Sequence of chain 1.B:
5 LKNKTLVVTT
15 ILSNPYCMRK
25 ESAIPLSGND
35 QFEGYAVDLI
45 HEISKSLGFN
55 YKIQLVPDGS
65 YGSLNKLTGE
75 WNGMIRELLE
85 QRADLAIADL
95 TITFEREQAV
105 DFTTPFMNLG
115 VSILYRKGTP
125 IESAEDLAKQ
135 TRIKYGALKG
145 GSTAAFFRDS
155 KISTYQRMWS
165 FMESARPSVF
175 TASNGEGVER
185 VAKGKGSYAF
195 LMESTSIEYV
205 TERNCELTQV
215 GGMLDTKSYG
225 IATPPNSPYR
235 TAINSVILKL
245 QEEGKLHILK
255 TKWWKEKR

A small-molecule ligand and the protein it binds are described below.
Small molecule (SMILES): N[C@H](CCCP(=O)(O)O)C(=O)O

Binding-site contacts:
Ligand atom CA contacts residue ASP93 of chain 1.B at 3.0 Å.
Ligand atom N contacts residue GLU197 of chain 1.B at 2.9 Å (salt-bridge).
Ligand atom PAL contacts residue 5OY1 of chain 1.F at 0.0 Å.
Ligand atom O contacts residue LEU94 of chain 1.B at 3.6 Å.
Ligand atom C contacts residue ARG100 of chain 1.B at 3.5 Å.
Ligand atom CAI contacts residue GLU197 of chain 1.B at 3.4 Å.
Ligand atom N contacts residue ASP93 of chain 1.B at 3.0 Å (salt-bridge).
Ligand atom CA contacts residue TYR65 of chain 1.B at 3.6 Å (hydrophobic).
Ligand atom C contacts residue 5OY1 of chain 1.F at 0.2 Å.
Ligand atom OAF contacts residue LEU142 of chain 1.B at 3.6 Å.
Ligand atom CA contacts residue THR95 of chain 1.B at 4.0 Å.
Ligand atom OXT contacts residue SER146 of chain 1.B at 4.0 Å.
Ligand atom C contacts residue ASP93 of chain 1.B at 4.0 Å.
Ligand atom OAF contacts residue SER146 of chain 1.B at 4.1 Å.
Ligand atom CA contacts residue 5OY1 of chain 1.F at 0.8 Å.
Ligand atom PAL contacts residue SER146 of chain 1.B at 4.1 Å.
Ligand atom CAG contacts residue GLU197 of chain 1.B at 3.9 Å.
Ligand atom OAE contacts residue SER146 of chain 1.B at 3.9 Å.
Ligand atom CB contacts residue TYR65 of chain 1.B at 3.8 Å (hydrophobic).
Ligand atom OAE contacts residue 5OY1 of chain 1.F at 0.1 Å (h-bond).
Ligand atom N contacts residue TYR223 of chain 1.B at 3.9 Å.
Ligand atom CAG contacts residue 5OY1 of chain 1.F at 0.2 Å.
Ligand atom O contacts residue 5OY1 of chain 1.F at 0.2 Å (h-bond).
Ligand atom O contacts residue TYR65 of chain 1.B at 3.9 Å.
Ligand atom N contacts residue 5OY1 of chain 1.F at 0.3 Å (h-bond).
Ligand atom O contacts residue ASP93 of chain 1.B at 3.9 Å.
Ligand atom OXT contacts residue 5OY1 of chain 1.F at 0.7 Å (h-bond).
Ligand atom CAI contacts residue SER146 of chain 1.B at 3.4 Å.
Ligand atom CB contacts residue 5OY1 of chain 1.F at 0.3 Å.
Ligand atom OAC contacts residue ASN178 of chain 1.B at 3.6 Å.
Ligand atom N contacts residue THR95 of chain 1.B at 2.9 Å (h-bond).
Ligand atom OAC contacts residue 5OY1 of chain 1.F at 0.0 Å (h-bond).
Ligand atom OXT contacts residue ARG100 of chain 1.B at 3.5 Å (salt-bridge).
Ligand atom OAF contacts residue 5OY1 of chain 1.F at 0.0 Å (h-bond).
Ligand atom O contacts residue ARG100 of chain 1.B at 2.5 Å (salt-bridge).
Ligand atom O contacts residue THR95 of chain 1.B at 3.0 Å (h-bond).
Ligand atom C contacts residue THR95 of chain 1.B at 3.7 Å.
Ligand atom CB contacts residue ASP93 of chain 1.B at 4.0 Å.
Ligand atom C contacts residue TYR65 of chain 1.B at 3.9 Å (hydrophobic).
Ligand atom CAI contacts residue 5OY1 of chain 1.F at 0.1 Å.